This protein binds this small molecule.
Small molecule (SMILES): CC(=O)N[C@@H]1[C@@H](O)[C@H](O)[C@@H](CO)O[C@H]1O

Binding-site contacts:
Ligand atom O7 contacts residue ASN76 of chain 1.D at 3.5 Å.
Ligand atom O5 contacts residue ASN76 of chain 1.D at 2.3 Å (h-bond).
Ligand atom O6 contacts residue ASN130 of chain 1.D at 4.4 Å.
Ligand atom C2 contacts residue ASN76 of chain 1.D at 2.5 Å.
Ligand atom C8 contacts residue ASN76 of chain 1.D at 3.6 Å.
Ligand atom C5 contacts residue ASN130 of chain 1.D at 4.3 Å.
Ligand atom C5 contacts residue ASN76 of chain 1.D at 3.6 Å.
Ligand atom C6 contacts residue ASN130 of chain 1.D at 3.6 Å.
Ligand atom C8 contacts residue ASN45 of chain 1.D at 3.6 Å.
Ligand atom C3 contacts residue ASN76 of chain 1.D at 3.8 Å.
Ligand atom O5 contacts residue ASN130 of chain 1.D at 4.5 Å.
Ligand atom C1 contacts residue ASN76 of chain 1.D at 1.4 Å.
Ligand atom N2 contacts residue ASN76 of chain 1.D at 3.0 Å (h-bond).
Ligand atom C4 contacts residue ASN76 of chain 1.D at 4.2 Å.
Ligand atom C7 contacts residue ASN76 of chain 1.D at 3.1 Å.

Sequence of chain 1.D:
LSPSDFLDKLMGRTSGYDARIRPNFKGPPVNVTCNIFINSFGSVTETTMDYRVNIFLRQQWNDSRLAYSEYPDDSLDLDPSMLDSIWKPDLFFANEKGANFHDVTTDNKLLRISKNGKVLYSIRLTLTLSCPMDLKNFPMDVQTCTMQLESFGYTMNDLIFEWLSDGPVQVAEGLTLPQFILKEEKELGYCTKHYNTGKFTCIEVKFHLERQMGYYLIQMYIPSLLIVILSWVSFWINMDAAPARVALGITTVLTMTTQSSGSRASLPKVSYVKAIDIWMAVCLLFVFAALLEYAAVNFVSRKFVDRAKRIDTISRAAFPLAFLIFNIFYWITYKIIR